A protein and the small-molecule ligand that binds it are described below.
Small molecule (SMILES): Nc1ccn([C@H]2C[C@H](O)[C@@H](COP(=O)(O)O)O2)c(=O)n1

Sequence of chain 54.C:
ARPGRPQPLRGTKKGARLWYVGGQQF

Sequence of chain 54.A:
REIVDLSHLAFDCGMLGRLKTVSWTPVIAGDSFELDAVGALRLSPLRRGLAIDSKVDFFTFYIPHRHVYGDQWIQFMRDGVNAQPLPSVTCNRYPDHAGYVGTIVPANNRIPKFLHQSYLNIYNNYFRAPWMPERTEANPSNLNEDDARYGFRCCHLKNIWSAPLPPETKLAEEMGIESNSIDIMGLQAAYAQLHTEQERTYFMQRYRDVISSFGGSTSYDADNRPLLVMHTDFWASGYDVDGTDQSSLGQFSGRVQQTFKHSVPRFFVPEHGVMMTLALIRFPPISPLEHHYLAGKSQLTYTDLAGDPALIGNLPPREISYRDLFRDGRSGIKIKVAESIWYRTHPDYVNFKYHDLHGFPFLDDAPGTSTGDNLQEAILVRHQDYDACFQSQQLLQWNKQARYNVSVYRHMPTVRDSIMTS

Binding-site contacts:
Ligand atom OP2 contacts residue ASP242 of chain 54.A at 3.9 Å.
Ligand atom C5' contacts residue ASP242 of chain 54.A at 4.4 Å.
Ligand atom C2' contacts residue LYS25 of chain 54.C at 3.8 Å.